Sequence of chain 1.E:
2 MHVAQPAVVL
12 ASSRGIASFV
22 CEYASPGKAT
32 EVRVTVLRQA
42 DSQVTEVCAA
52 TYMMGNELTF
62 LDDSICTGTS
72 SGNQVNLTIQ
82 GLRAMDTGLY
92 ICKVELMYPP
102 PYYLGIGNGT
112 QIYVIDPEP

This small molecule binds to this protein.
Small molecule (SMILES): CC(=O)N[C@@H]1[C@@H](O)[C@H](O)[C@@H](CO)O[C@H]1O

Binding-site contacts:
Ligand atom C3 contacts residue ASN109 of chain 1.E at 3.8 Å.
Ligand atom C8 contacts residue ASN109 of chain 1.E at 4.2 Å.
Ligand atom O7 contacts residue ASN109 of chain 1.E at 3.9 Å.
Ligand atom C8 contacts residue VAL4 of chain 1.E at 4.2 Å (hydrophobic).
Ligand atom C2 contacts residue ASN109 of chain 1.E at 2.5 Å.
Ligand atom N2 contacts residue ASN109 of chain 1.E at 3.0 Å (h-bond).
Ligand atom C5 contacts residue ASN109 of chain 1.E at 3.6 Å.
Ligand atom O5 contacts residue ASN109 of chain 1.E at 2.3 Å (h-bond).
Ligand atom C7 contacts residue ASN109 of chain 1.E at 3.6 Å.
Ligand atom C8 contacts residue HIS3 of chain 1.E at 3.6 Å.
Ligand atom C4 contacts residue ASN109 of chain 1.E at 4.2 Å.
Ligand atom C1 contacts residue ASN109 of chain 1.E at 1.4 Å.